Sequence of chain 1.A:
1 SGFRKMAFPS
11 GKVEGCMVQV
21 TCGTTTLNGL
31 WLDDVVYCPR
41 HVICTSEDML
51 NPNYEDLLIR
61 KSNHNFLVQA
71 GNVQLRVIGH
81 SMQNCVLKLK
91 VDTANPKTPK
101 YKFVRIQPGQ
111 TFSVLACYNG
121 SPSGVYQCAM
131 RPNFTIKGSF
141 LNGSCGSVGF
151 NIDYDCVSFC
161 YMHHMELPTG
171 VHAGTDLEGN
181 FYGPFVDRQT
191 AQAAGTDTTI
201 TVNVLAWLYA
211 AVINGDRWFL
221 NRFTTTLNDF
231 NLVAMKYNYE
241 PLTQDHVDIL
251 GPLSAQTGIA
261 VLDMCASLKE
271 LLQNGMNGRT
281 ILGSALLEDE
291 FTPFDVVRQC

The small molecule below binds the protein below.
Small molecule (SMILES): CN(C)CCOc1ccc2c(NC(=O)Cc3cccc(Cl)c3)cncc2c1

Binding-site contacts:
Ligand atom CL contacts residue HIS164 of chain 1.B at 4.0 Å.
Ligand atom C20 contacts residue ASN142 of chain 1.B at 3.9 Å.
Ligand atom C18 contacts residue SER144 of chain 1.B at 3.9 Å.
Ligand atom C19 contacts residue LEU141 of chain 1.B at 3.7 Å (hydrophobic).
Ligand atom C20 contacts residue PHE140 of chain 1.B at 3.7 Å (hydrophobic).
Ligand atom C3 contacts residue GLU166 of chain 1.B at 3.6 Å.
Ligand atom N1 contacts residue ASN142 of chain 1.B at 3.7 Å.
Ligand atom C19 contacts residue PHE140 of chain 1.B at 4.0 Å (hydrophobic).
Ligand atom C20 contacts residue LEU141 of chain 1.B at 3.9 Å (hydrophobic).
Ligand atom C16 contacts residue HIS164 of chain 1.B at 3.4 Å.
Ligand atom N2 contacts residue LEU141 of chain 1.B at 3.7 Å.
Ligand atom C9 contacts residue MET165 of chain 1.B at 4.0 Å (hydrophobic).
Ligand atom C18 contacts residue PHE140 of chain 1.B at 3.4 Å (hydrophobic).
Ligand atom N1 contacts residue CYS145 of chain 1.B at 3.7 Å.
Ligand atom C17 contacts residue SER144 of chain 1.B at 3.9 Å.
Ligand atom C20 contacts residue GLU166 of chain 1.B at 3.5 Å.
Ligand atom CL contacts residue ASP187 of chain 1.B at 3.4 Å.
Ligand atom C14 contacts residue ARG188 of chain 1.B at 3.8 Å.
Ligand atom C15 contacts residue MET165 of chain 1.B at 3.8 Å (hydrophobic).
Ligand atom CL contacts residue MET165 of chain 1.B at 3.8 Å.
Ligand atom C16 contacts residue HIS41 of chain 1.B at 3.7 Å.
Ligand atom N2 contacts residue PHE140 of chain 1.B at 3.8 Å.
Ligand atom N2 contacts residue HIS163 of chain 1.B at 2.8 Å (h-bond).
Ligand atom C17 contacts residue CYS145 of chain 1.B at 3.9 Å (hydrophobic).
Ligand atom C19 contacts residue ASN142 of chain 1.B at 3.9 Å.
Ligand atom C18 contacts residue HIS163 of chain 1.B at 4.0 Å.
Ligand atom C19 contacts residue GLU166 of chain 1.B at 3.7 Å.
Ligand atom C6 contacts residue ASN142 of chain 1.B at 3.6 Å.
Ligand atom CL contacts residue HIS41 of chain 1.B at 3.4 Å.
Ligand atom O1 contacts residue MET165 of chain 1.B at 3.4 Å.
Ligand atom O1 contacts residue GLU166 of chain 1.B at 3.2 Å (salt-bridge).
Ligand atom C17 contacts residue GLU166 of chain 1.B at 3.9 Å.
Ligand atom C18 contacts residue GLU166 of chain 1.B at 3.6 Å.
Ligand atom C3 contacts residue SER1 of chain 1.A at 3.5 Å.
Ligand atom C13 contacts residue GLN189 of chain 1.B at 3.8 Å.
Ligand atom C16 contacts residue MET165 of chain 1.B at 3.7 Å (hydrophobic).
Ligand atom C contacts residue GLU166 of chain 1.B at 3.5 Å.
Ligand atom C17 contacts residue HIS163 of chain 1.B at 3.2 Å.
Ligand atom C18 contacts residue LEU141 of chain 1.B at 3.5 Å (hydrophobic).
Ligand atom N2 contacts residue SER144 of chain 1.B at 3.3 Å (h-bond).

Sequence of chain 1.B:
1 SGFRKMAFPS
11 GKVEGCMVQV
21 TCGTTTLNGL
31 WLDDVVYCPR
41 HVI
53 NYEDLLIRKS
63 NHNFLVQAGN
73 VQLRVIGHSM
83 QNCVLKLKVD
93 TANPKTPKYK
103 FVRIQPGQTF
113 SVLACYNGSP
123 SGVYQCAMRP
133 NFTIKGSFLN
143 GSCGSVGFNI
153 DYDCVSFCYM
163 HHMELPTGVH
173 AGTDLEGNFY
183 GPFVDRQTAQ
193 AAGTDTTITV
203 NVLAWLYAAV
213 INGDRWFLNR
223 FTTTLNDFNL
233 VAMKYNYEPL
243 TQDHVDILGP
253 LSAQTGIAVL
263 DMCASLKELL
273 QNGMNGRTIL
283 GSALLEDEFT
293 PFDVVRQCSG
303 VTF